Sequence of chain 1.C:
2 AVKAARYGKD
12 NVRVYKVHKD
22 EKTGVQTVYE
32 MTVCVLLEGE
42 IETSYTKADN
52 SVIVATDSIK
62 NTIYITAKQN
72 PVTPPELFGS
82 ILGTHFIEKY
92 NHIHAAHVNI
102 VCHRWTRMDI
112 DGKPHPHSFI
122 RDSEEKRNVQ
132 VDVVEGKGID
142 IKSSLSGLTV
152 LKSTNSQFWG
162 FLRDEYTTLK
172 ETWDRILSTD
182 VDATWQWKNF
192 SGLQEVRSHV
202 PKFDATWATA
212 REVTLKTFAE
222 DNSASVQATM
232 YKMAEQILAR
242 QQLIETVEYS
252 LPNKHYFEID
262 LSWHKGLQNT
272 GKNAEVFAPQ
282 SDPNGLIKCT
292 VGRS

A protein and the small-molecule ligand that binds it are described below.
Small molecule (SMILES): Nc1c([N+](=O)[O-])[nH]c(=O)[nH]c1=O

Binding-site contacts:
Ligand atom N4 contacts residue ARG176 of chain 1.D at 3.8 Å.
Ligand atom C6 contacts residue ILE54 of chain 1.C at 4.0 Å (hydrophobic).
Ligand atom O6 contacts residue PHE159 of chain 1.D at 3.8 Å.
Ligand atom N4 contacts residue PHE159 of chain 1.D at 3.9 Å.
Ligand atom N5 contacts residue ALA56 of chain 1.C at 3.1 Å.
Ligand atom C6 contacts residue PHE159 of chain 1.D at 3.5 Å (hydrophobic).
Ligand atom N5 contacts residue THR57 of chain 1.C at 2.4 Å (h-bond).
Ligand atom C4 contacts residue ARG176 of chain 1.D at 3.8 Å.
Ligand atom C6 contacts residue THR57 of chain 1.C at 4.0 Å.
Ligand atom C4 contacts residue PHE159 of chain 1.D at 3.7 Å (hydrophobic).
Ligand atom OD1 contacts residue ALA56 of chain 1.C at 4.0 Å.
Ligand atom OD1 contacts residue LEU170 of chain 1.D at 3.7 Å.
Ligand atom C2 contacts residue ARG176 of chain 1.D at 3.4 Å.
Ligand atom N3 contacts residue PHE159 of chain 1.D at 3.9 Å.
Ligand atom O2 contacts residue PHE159 of chain 1.D at 3.9 Å.
Ligand atom O6 contacts residue TYR8 of chain 1.C at 3.8 Å.
Ligand atom O6 contacts residue GLN228 of chain 1.D at 3.0 Å (h-bond).
Ligand atom C2 contacts residue GLN228 of chain 1.D at 4.0 Å.
Ligand atom OD1 contacts residue PHE159 of chain 1.D at 4.1 Å.
Ligand atom OD1 contacts residue ASP58 of chain 1.C at 3.7 Å.
Ligand atom C5 contacts residue THR57 of chain 1.C at 3.6 Å.
Ligand atom C2 contacts residue PHE159 of chain 1.D at 3.7 Å (hydrophobic).
Ligand atom O6 contacts residue ILE54 of chain 1.C at 3.1 Å.
Ligand atom OD2 contacts residue ARG176 of chain 1.D at 3.1 Å (salt-bridge).
Ligand atom O2 contacts residue ARG176 of chain 1.D at 2.8 Å (salt-bridge).
Ligand atom N1 contacts residue GLN228 of chain 1.D at 3.4 Å (h-bond).
Ligand atom N4 contacts residue THR57 of chain 1.C at 3.6 Å.
Ligand atom N3 contacts residue ARG176 of chain 1.D at 3.0 Å (salt-bridge).
Ligand atom C2 contacts residue SER226 of chain 1.D at 4.0 Å.
Ligand atom N5 contacts residue PHE159 of chain 1.D at 3.8 Å.
Ligand atom O2 contacts residue GLN228 of chain 1.D at 3.8 Å.
Ligand atom C5 contacts residue PHE159 of chain 1.D at 3.5 Å (hydrophobic).
Ligand atom OD1 contacts residue THR57 of chain 1.C at 3.0 Å (h-bond).
Ligand atom C4 contacts residue THR57 of chain 1.C at 4.0 Å.
Ligand atom N1 contacts residue SER226 of chain 1.D at 3.6 Å.
Ligand atom O2 contacts residue VAL227 of chain 1.D at 3.0 Å (h-bond).
Ligand atom N1 contacts residue PHE159 of chain 1.D at 3.4 Å.
Ligand atom O6 contacts residue THR57 of chain 1.C at 3.9 Å.
Ligand atom C6 contacts residue GLN228 of chain 1.D at 3.5 Å.
Ligand atom O2 contacts residue SER226 of chain 1.D at 3.6 Å (h-bond).

Sequence of chain 1.D:
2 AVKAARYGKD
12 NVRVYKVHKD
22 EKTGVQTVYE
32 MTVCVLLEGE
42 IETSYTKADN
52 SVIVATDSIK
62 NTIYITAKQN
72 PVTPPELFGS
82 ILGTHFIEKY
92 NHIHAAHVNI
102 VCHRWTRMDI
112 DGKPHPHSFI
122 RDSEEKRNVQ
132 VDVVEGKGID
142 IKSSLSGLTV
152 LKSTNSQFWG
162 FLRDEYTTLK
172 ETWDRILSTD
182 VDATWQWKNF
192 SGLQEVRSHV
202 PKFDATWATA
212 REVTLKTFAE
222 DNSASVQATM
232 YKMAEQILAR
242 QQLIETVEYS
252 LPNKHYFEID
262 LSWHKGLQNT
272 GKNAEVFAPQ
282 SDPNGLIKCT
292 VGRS